Binding-site contacts:
Ligand atom NA4 contacts residue PHE35 of chain 1.A at 3.8 Å.
Ligand atom O1 contacts residue PHE35 of chain 1.A at 3.4 Å.
Ligand atom O1 contacts residue LEU58 of chain 1.A at 3.7 Å.
Ligand atom O2 contacts residue LYS36 of chain 1.A at 3.6 Å.
Ligand atom C12 contacts residue PHE35 of chain 1.A at 3.8 Å (hydrophobic).
Ligand atom C2 contacts residue ASP31 of chain 1.A at 3.7 Å.
Ligand atom C14 contacts residue ILE54 of chain 1.A at 3.7 Å (hydrophobic).
Ligand atom C9 contacts residue MSE98 of chain 1.A at 3.9 Å.
Ligand atom O1 contacts residue ARG61 of chain 1.A at 2.7 Å (salt-bridge).
Ligand atom C2 contacts residue ALA11 of chain 1.A at 3.8 Å (hydrophobic).
Ligand atom N3 contacts residue ILE9 of chain 1.A at 3.5 Å.
Ligand atom C4A contacts residue PHE35 of chain 1.A at 4.0 Å (hydrophobic).
Ligand atom N5 contacts residue MSE98 of chain 1.A at 3.6 Å.
Ligand atom N8 contacts residue LEU32 of chain 1.A at 3.8 Å.
Ligand atom OE1 contacts residue ARG56 of chain 1.A at 3.6 Å.
Ligand atom C4 contacts residue ILE9 of chain 1.A at 3.6 Å (hydrophobic).
Ligand atom C13 contacts residue ILE54 of chain 1.A at 3.8 Å (hydrophobic).
Ligand atom NA4 contacts residue ILE9 of chain 1.A at 2.9 Å (h-bond).
Ligand atom O2 contacts residue ARG61 of chain 1.A at 2.7 Å (salt-bridge).
Ligand atom N1 contacts residue ASP31 of chain 1.A at 2.8 Å (salt-bridge).
Ligand atom N3 contacts residue ALA11 of chain 1.A at 3.9 Å.
Ligand atom N1 contacts residue ALA11 of chain 1.A at 3.8 Å.
Ligand atom NA4 contacts residue MSE98 of chain 1.A at 3.3 Å (h-bond).
Ligand atom NA2 contacts residue ILE9 of chain 1.A at 3.9 Å.
Ligand atom C2 contacts residue ALA10 of chain 1.A at 3.9 Å (hydrophobic).
Ligand atom NA2 contacts residue ALA10 of chain 1.A at 3.7 Å.
Ligand atom N8 contacts residue ASP31 of chain 1.A at 3.6 Å (salt-bridge).
Ligand atom N3 contacts residue ALA10 of chain 1.A at 3.5 Å.
Ligand atom O contacts residue ARG56 of chain 1.A at 3.2 Å (salt-bridge).
Ligand atom NA4 contacts residue TYR104 of chain 1.A at 3.6 Å.
Ligand atom C8A contacts residue ASP31 of chain 1.A at 3.6 Å.
Ligand atom CT contacts residue LYS36 of chain 1.A at 3.9 Å.
Ligand atom NA2 contacts residue ALA11 of chain 1.A at 3.9 Å.
Ligand atom O1 contacts residue LYS36 of chain 1.A at 3.8 Å.
Ligand atom NA2 contacts residue THR117 of chain 1.A at 3.4 Å (h-bond).
Ligand atom CG contacts residue LEU32 of chain 1.A at 3.8 Å (hydrophobic).
Ligand atom NA2 contacts residue ASP31 of chain 1.A at 3.0 Å (salt-bridge).
Ligand atom C4 contacts residue PHE35 of chain 1.A at 3.6 Å (hydrophobic).
Ligand atom CT contacts residue ARG61 of chain 1.A at 3.4 Å.
Ligand atom N3 contacts residue PHE35 of chain 1.A at 3.7 Å.

Sequence of chain 1.A:
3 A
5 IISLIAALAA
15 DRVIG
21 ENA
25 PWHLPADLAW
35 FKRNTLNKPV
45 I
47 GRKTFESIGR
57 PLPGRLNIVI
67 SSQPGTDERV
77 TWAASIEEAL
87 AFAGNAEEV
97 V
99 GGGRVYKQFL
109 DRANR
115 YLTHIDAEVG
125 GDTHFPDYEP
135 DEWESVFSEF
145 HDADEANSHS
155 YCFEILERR

The small molecule below binds the protein below.
Small molecule (SMILES): CN(Cc1cnc2nc(N)nc(N)c2n1)c1ccc(C(=O)N[C@@H](CCC(=O)O)C(=O)O)cc1